A protein and the small-molecule ligand that binds it are described below.
Small molecule (SMILES): CC(=O)N[C@@H]1[C@@H](O)[C@H](O)[C@@H](CO)O[C@H]1O

Sequence of chain 1.C:
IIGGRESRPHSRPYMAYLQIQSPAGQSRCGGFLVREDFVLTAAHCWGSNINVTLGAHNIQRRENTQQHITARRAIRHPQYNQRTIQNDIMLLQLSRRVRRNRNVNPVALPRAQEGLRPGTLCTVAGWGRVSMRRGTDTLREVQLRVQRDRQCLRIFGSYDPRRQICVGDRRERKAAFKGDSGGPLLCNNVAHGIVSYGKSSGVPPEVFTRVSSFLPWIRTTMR

Binding-site contacts:
Ligand atom C2 contacts residue GLN21 of chain 1.C at 4.5 Å.
Ligand atom C8 contacts residue ILE20 of chain 1.C at 3.8 Å (hydrophobic).
Ligand atom C1 contacts residue ASN51 of chain 1.C at 1.4 Å.
Ligand atom C8 contacts residue GLN19 of chain 1.C at 3.4 Å.
Ligand atom C8 contacts residue ASN51 of chain 1.C at 4.5 Å.
Ligand atom N2 contacts residue GLN21 of chain 1.C at 3.6 Å (h-bond).
Ligand atom C2 contacts residue ASN51 of chain 1.C at 2.5 Å.
Ligand atom C3 contacts residue GLN21 of chain 1.C at 4.2 Å.
Ligand atom O5 contacts residue ASN51 of chain 1.C at 2.4 Å (h-bond).
Ligand atom C3 contacts residue ASN51 of chain 1.C at 3.7 Å.
Ligand atom C6 contacts residue ASN51 of chain 1.C at 4.0 Å.
Ligand atom O7 contacts residue GLN19 of chain 1.C at 4.1 Å.
Ligand atom C7 contacts residue GLN21 of chain 1.C at 3.9 Å.
Ligand atom O7 contacts residue ASN51 of chain 1.C at 3.5 Å (h-bond).
Ligand atom C5 contacts residue ASN51 of chain 1.C at 3.6 Å.
Ligand atom C7 contacts residue ASN51 of chain 1.C at 3.4 Å.
Ligand atom N2 contacts residue ASN51 of chain 1.C at 2.9 Å (h-bond).
Ligand atom C8 contacts residue ASN49 of chain 1.C at 3.6 Å.
Ligand atom C7 contacts residue GLN19 of chain 1.C at 4.2 Å.
Ligand atom C4 contacts residue ASN51 of chain 1.C at 4.3 Å.
Ligand atom C8 contacts residue GLN21 of chain 1.C at 3.4 Å.
Ligand atom O3 contacts residue GLN21 of chain 1.C at 3.2 Å (h-bond).